The protein below binds the small molecule below.
Small molecule (SMILES): CC(=O)N[C@H]1[C@H](O[C@H]2[C@H](O)[C@@H](NC(C)=O)CO[C@@H]2CO)O[C@H](CO)[C@@H](O[C@@H]2O[C@H](CO[C@H]3O[C@H](CO)[C@@H](O)[C@H](O)[C@@H]3O)[C@@H](O)[C@H](O[C@H]3O[C@H](CO)[C@@H](O)[C@H](O)[C@@H]3O)[C@@H]2O)[C@@H]1O

Sequence of chain 1.A:
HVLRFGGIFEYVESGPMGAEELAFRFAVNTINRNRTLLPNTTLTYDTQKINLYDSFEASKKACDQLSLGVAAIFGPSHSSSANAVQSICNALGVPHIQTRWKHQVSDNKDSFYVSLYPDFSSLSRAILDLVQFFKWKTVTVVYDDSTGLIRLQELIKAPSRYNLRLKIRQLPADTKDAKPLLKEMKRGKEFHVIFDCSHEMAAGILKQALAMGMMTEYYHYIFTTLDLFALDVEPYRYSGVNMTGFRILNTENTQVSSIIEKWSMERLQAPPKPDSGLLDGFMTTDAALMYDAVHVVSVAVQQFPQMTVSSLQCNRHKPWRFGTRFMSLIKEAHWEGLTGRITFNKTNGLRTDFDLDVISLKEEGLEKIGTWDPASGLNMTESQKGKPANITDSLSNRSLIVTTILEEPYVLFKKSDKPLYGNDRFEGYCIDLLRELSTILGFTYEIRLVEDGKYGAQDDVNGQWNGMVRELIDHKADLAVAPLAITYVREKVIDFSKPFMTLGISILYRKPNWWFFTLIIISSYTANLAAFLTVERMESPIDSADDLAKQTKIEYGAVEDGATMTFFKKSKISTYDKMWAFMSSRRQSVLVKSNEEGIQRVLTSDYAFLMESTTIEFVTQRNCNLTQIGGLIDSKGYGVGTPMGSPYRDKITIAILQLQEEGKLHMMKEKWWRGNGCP

Binding-site contacts:
Ligand atom N2 contacts residue ASN275 of chain 1.A at 2.9 Å (h-bond).
Ligand atom O7 contacts residue GLU250 of chain 1.A at 3.7 Å.
Ligand atom C3 contacts residue ASN275 of chain 1.A at 3.8 Å.
Ligand atom C8 contacts residue TYR251 of chain 1.A at 3.8 Å (hydrophobic).
Ligand atom C7 contacts residue GLU250 of chain 1.A at 4.4 Å.
Ligand atom C7 contacts residue HIS253 of chain 1.A at 4.4 Å.
Ligand atom C8 contacts residue TYR252 of chain 1.A at 4.2 Å (hydrophobic).
Ligand atom C2 contacts residue ASN275 of chain 1.A at 2.4 Å.
Ligand atom C8 contacts residue HIS253 of chain 1.A at 3.8 Å.
Ligand atom C8 contacts residue ASN275 of chain 1.A at 3.8 Å.
Ligand atom N2 contacts residue HIS253 of chain 1.A at 3.5 Å (h-bond).
Ligand atom C7 contacts residue ASN275 of chain 1.A at 3.0 Å.
Ligand atom C2 contacts residue HIS253 of chain 1.A at 4.2 Å.
Ligand atom C8 contacts residue HIS225 of chain 1.A at 3.6 Å.
Ligand atom C4 contacts residue ASN275 of chain 1.A at 4.2 Å.
Ligand atom O7 contacts residue ASN275 of chain 1.A at 3.0 Å (h-bond).
Ligand atom C1 contacts residue ASN275 of chain 1.A at 1.4 Å.
Ligand atom C5 contacts residue ASN275 of chain 1.A at 3.6 Å.
Ligand atom O5 contacts residue ASN275 of chain 1.A at 2.3 Å (h-bond).